Binding-site contacts:
Ligand atom C3 contacts residue NAG1 of chain 9.DA at 3.7 Å.
Ligand atom O4 contacts residue VAL31 of chain 9.F at 3.3 Å.
Ligand atom O7 contacts residue ASN69 of chain 9.F at 3.8 Å.
Ligand atom O4 contacts residue NAG1 of chain 9.DA at 3.0 Å.
Ligand atom C6 contacts residue ASN69 of chain 9.F at 4.4 Å.
Ligand atom C8 contacts residue ASN69 of chain 9.F at 3.4 Å.
Ligand atom C4 contacts residue VAL31 of chain 9.F at 3.8 Å (hydrophobic).
Ligand atom N2 contacts residue ASN69 of chain 9.F at 4.3 Å.
Ligand atom O3 contacts residue NAG1 of chain 9.DA at 2.6 Å (h-bond).
Ligand atom C3 contacts residue VAL31 of chain 9.F at 3.0 Å (hydrophobic).
Ligand atom C5 contacts residue VAL31 of chain 9.F at 4.2 Å (hydrophobic).
Ligand atom O1 contacts residue ASN69 of chain 9.F at 2.1 Å (h-bond).
Ligand atom N2 contacts residue VAL31 of chain 9.F at 4.0 Å.
Ligand atom O1 contacts residue MET33 of chain 9.F at 3.9 Å.
Ligand atom C5 contacts residue MET33 of chain 9.F at 3.7 Å (hydrophobic).
Ligand atom C6 contacts residue MET33 of chain 9.F at 3.5 Å (hydrophobic).
Ligand atom O5 contacts residue ASN69 of chain 9.F at 2.8 Å (h-bond).
Ligand atom C6 contacts residue NAG1 of chain 9.DA at 4.3 Å.
Ligand atom C7 contacts residue SER70 of chain 9.F at 4.4 Å.
Ligand atom O1 contacts residue VAL31 of chain 9.F at 3.4 Å (h-bond).
Ligand atom O1 contacts residue SER70 of chain 9.F at 4.2 Å.
Ligand atom C2 contacts residue VAL31 of chain 9.F at 4.0 Å (hydrophobic).
Ligand atom O6 contacts residue NAG1 of chain 9.DA at 3.0 Å.
Ligand atom C5 contacts residue NAG1 of chain 9.DA at 4.3 Å.
Ligand atom C8 contacts residue SER70 of chain 9.F at 3.7 Å.
Ligand atom C8 contacts residue ARG57 of chain 9.F at 4.2 Å.
Ligand atom C1 contacts residue ASN69 of chain 9.F at 2.7 Å.
Ligand atom C2 contacts residue ASN69 of chain 9.F at 4.2 Å.
Ligand atom C4 contacts residue NAG1 of chain 9.DA at 3.2 Å.
Ligand atom C1 contacts residue VAL31 of chain 9.F at 4.3 Å (hydrophobic).
Ligand atom O5 contacts residue MET33 of chain 9.F at 4.2 Å.
Ligand atom C7 contacts residue ASN69 of chain 9.F at 3.8 Å.
Ligand atom C6 contacts residue LEU24 of chain 9.F at 4.5 Å (hydrophobic).
Ligand atom C5 contacts residue ASN69 of chain 9.F at 3.7 Å.
Ligand atom O3 contacts residue VAL31 of chain 9.F at 3.6 Å.

Sequence of chain 9.F:
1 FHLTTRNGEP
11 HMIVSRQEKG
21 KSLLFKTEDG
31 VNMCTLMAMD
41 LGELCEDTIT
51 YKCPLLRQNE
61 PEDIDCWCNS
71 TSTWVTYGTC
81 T

This protein binds this small molecule.
Small molecule (SMILES): CC(=O)N[C@@H]1[C@@H](O)[C@H](O)[C@@H](CO)O[C@H]1O